Sequence of chain 1.A:
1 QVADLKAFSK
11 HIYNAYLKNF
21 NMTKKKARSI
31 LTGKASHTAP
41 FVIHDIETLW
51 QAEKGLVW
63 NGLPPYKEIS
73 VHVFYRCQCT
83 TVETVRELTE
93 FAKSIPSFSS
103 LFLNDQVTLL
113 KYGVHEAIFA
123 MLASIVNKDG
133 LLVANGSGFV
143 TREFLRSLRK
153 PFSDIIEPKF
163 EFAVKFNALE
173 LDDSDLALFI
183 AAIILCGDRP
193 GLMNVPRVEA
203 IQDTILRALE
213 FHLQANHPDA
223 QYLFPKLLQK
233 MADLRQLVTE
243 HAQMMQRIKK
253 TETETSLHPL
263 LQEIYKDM

A small-molecule ligand and the protein it binds are described below.
Small molecule (SMILES): Cc1cc(SCc2nnc(-c3ccc(C(F)(F)F)cc3)s2)ccc1OCC(=O)O

Binding-site contacts:
Ligand atom F17 contacts residue ARG78 of chain 1.A at 3.7 Å.
Ligand atom O28 contacts residue TYR267 of chain 1.A at 2.5 Å (h-bond).
Ligand atom O25 contacts residue MET247 of chain 1.A at 3.7 Å.
Ligand atom C01 contacts residue CYS79 of chain 1.A at 3.7 Å (hydrophobic).
Ligand atom C01 contacts residue PHE76 of chain 1.A at 3.6 Å (hydrophobic).
Ligand atom O29 contacts residue THR83 of chain 1.A at 3.4 Å.
Ligand atom S11 contacts residue ILE158 of chain 1.A at 3.2 Å.
Ligand atom C27 contacts residue HIS243 of chain 1.A at 3.8 Å.
Ligand atom F19 contacts residue VAL142 of chain 1.A at 3.5 Å.
Ligand atom C24 contacts residue HIS243 of chain 1.A at 3.6 Å.
Ligand atom C23 contacts residue HIS243 of chain 1.A at 3.7 Å.
Ligand atom S11 contacts residue CYS79 of chain 1.A at 3.7 Å.
Ligand atom C02 contacts residue HIS243 of chain 1.A at 3.6 Å.
Ligand atom F18 contacts residue ILE43 of chain 1.A at 3.7 Å.
Ligand atom C27 contacts residue B7G1 of chain 1.D at 3.8 Å.
Ligand atom C27 contacts residue HIS117 of chain 1.A at 3.3 Å.
Ligand atom C22 contacts residue PHE121 of chain 1.A at 3.7 Å (hydrophobic).
Ligand atom O28 contacts residue HIS243 of chain 1.A at 2.6 Å (h-bond).
Ligand atom C01 contacts residue ILE157 of chain 1.A at 3.5 Å (hydrophobic).
Ligand atom C06 contacts residue LEU124 of chain 1.A at 3.7 Å (hydrophobic).
Ligand atom C14 contacts residue VAL75 of chain 1.A at 3.6 Å (hydrophobic).
Ligand atom O29 contacts residue HIS117 of chain 1.A at 2.6 Å (h-bond).
Ligand atom C02 contacts residue CYS79 of chain 1.A at 3.7 Å (hydrophobic).
Ligand atom N09 contacts residue CYS79 of chain 1.A at 3.7 Å.
Ligand atom O29 contacts residue LEU263 of chain 1.A at 3.7 Å.
Ligand atom C12 contacts residue CYS79 of chain 1.A at 3.5 Å (hydrophobic).
Ligand atom C26 contacts residue THR83 of chain 1.A at 3.5 Å.
Ligand atom O28 contacts residue HIS117 of chain 1.A at 3.3 Å (h-bond).
Ligand atom O29 contacts residue TYR267 of chain 1.A at 3.7 Å.
Ligand atom C27 contacts residue TYR267 of chain 1.A at 3.5 Å (hydrophobic).
Ligand atom C26 contacts residue B7G1 of chain 1.D at 3.7 Å.
Ligand atom C23 contacts residue THR83 of chain 1.A at 3.2 Å.
Ligand atom C13 contacts residue CYS79 of chain 1.A at 3.6 Å (hydrophobic).
Ligand atom F18 contacts residue TRP58 of chain 1.A at 3.5 Å.
Ligand atom O28 contacts residue MET247 of chain 1.A at 3.8 Å.
Ligand atom C03 contacts residue ILE157 of chain 1.A at 3.7 Å (hydrophobic).
Ligand atom N09 contacts residue THR82 of chain 1.A at 3.7 Å.
Ligand atom C10 contacts residue CYS79 of chain 1.A at 3.4 Å (hydrophobic).
Ligand atom C22 contacts residue THR83 of chain 1.A at 3.7 Å.
Ligand atom C20 contacts residue VAL135 of chain 1.A at 3.6 Å (hydrophobic).